A protein and the small-molecule ligand that binds it are described below.
Small molecule (SMILES): CC(=O)N[C@H]1[C@H](O[C@H]2[C@H](O)[C@@H](NC(C)=O)CO[C@@H]2CO)O[C@H](CO[C@H]2O[C@H](CO)[C@@H](O)[C@H](O)[C@@H]2O)[C@@H](O[C@H]2O[C@H](CO)[C@@H](O)[C@H](O)[C@@H]2O)[C@@H]1O[C@@H]1O[C@H](CS(=O)(=O)O)[C@@H](O)[C@H](O)[C@H]1O

Binding-site contacts:
Ligand atom C7 contacts residue ASN305 of chain 1.A at 4.2 Å.
Ligand atom C7 contacts residue ASN517 of chain 1.A at 3.8 Å.
Ligand atom C7 contacts residue ASN452 of chain 1.A at 3.6 Å.
Ligand atom C7 contacts residue VAL454 of chain 1.A at 4.3 Å (hydrophobic).
Ligand atom O4 contacts residue LEU450 of chain 1.A at 3.4 Å (h-bond).
Ligand atom C5 contacts residue VAL454 of chain 1.A at 3.8 Å (hydrophobic).
Ligand atom C8 contacts residue ASN517 of chain 1.A at 3.6 Å.
Ligand atom C2 contacts residue ASN452 of chain 1.A at 3.5 Å.
Ligand atom C3 contacts residue ASN517 of chain 1.A at 3.8 Å.
Ligand atom O3 contacts residue ASN452 of chain 1.A at 4.3 Å.
Ligand atom O2 contacts residue ASN452 of chain 1.A at 4.4 Å.
Ligand atom O6 contacts residue VAL454 of chain 1.A at 4.0 Å.
Ligand atom C1 contacts residue ASN452 of chain 1.A at 3.8 Å.
Ligand atom C1 contacts residue ASN517 of chain 1.A at 1.5 Å.
Ligand atom C3 contacts residue LEU450 of chain 1.A at 3.8 Å (hydrophobic).
Ligand atom O5 contacts residue ASN517 of chain 1.A at 2.3 Å (h-bond).
Ligand atom O7 contacts residue ASN305 of chain 1.A at 3.5 Å (h-bond).
Ligand atom N2 contacts residue ASN452 of chain 1.A at 2.8 Å (h-bond).
Ligand atom C2 contacts residue ASN517 of chain 1.A at 2.5 Å.
Ligand atom O3 contacts residue ASN452 of chain 1.A at 3.9 Å.
Ligand atom O7 contacts residue ASN452 of chain 1.A at 4.0 Å.
Ligand atom C1 contacts residue VAL454 of chain 1.A at 4.3 Å (hydrophobic).
Ligand atom C3 contacts residue ASN452 of chain 1.A at 3.3 Å.
Ligand atom O4 contacts residue VAL454 of chain 1.A at 4.3 Å.
Ligand atom C5 contacts residue ASN517 of chain 1.A at 3.6 Å.
Ligand atom O3 contacts residue LEU450 of chain 1.A at 4.2 Å.
Ligand atom C8 contacts residue ASN305 of chain 1.A at 4.1 Å.
Ligand atom N2 contacts residue ASN517 of chain 1.A at 2.9 Å (h-bond).
Ligand atom C4 contacts residue ASN517 of chain 1.A at 4.3 Å.
Ligand atom O7 contacts residue VAL454 of chain 1.A at 3.9 Å.
Ligand atom C4 contacts residue LEU450 of chain 1.A at 4.1 Å (hydrophobic).

Sequence of chain 1.A:
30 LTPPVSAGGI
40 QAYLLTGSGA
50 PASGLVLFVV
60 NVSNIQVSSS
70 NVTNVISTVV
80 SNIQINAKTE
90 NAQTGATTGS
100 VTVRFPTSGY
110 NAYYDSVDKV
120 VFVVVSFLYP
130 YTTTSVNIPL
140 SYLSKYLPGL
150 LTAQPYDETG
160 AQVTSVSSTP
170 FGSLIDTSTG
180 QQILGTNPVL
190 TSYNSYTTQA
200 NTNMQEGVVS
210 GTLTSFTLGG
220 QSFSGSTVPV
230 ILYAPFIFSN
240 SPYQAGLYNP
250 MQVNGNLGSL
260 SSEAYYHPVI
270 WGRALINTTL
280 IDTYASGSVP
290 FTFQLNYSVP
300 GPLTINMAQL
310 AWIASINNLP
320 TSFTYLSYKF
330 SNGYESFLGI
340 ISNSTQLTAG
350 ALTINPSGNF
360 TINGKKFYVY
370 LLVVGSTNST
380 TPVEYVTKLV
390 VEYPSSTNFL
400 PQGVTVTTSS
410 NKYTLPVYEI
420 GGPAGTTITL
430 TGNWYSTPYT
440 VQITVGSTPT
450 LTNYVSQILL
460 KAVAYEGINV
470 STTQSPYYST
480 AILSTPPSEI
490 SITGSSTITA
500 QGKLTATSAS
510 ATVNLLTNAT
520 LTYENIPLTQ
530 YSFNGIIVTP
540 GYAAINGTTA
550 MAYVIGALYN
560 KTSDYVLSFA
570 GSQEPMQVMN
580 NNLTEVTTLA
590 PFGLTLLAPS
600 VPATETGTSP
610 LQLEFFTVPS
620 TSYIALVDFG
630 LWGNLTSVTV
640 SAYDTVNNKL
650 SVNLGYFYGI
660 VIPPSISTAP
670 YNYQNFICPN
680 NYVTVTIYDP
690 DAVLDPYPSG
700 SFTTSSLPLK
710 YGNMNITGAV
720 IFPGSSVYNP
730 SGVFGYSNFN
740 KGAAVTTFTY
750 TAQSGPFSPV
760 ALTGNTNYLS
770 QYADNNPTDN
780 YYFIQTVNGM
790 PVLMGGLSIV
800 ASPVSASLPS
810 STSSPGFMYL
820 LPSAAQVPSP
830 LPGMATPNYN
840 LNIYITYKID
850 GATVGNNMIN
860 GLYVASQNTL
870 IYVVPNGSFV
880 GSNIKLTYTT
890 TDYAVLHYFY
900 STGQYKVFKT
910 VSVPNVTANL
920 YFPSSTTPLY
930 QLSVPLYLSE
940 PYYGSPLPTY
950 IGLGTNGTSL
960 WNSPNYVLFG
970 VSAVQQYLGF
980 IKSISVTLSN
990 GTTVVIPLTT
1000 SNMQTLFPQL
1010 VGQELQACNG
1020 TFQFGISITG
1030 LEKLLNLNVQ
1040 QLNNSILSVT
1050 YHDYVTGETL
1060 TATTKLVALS